Sequence of chain 19.A:
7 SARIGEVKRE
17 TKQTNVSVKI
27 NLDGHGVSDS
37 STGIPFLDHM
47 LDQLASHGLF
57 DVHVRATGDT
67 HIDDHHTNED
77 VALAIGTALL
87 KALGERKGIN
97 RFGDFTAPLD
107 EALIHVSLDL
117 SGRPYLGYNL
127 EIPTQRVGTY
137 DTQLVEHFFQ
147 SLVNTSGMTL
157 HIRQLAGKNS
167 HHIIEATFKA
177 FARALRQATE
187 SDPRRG

Sequence of chain 10.A:
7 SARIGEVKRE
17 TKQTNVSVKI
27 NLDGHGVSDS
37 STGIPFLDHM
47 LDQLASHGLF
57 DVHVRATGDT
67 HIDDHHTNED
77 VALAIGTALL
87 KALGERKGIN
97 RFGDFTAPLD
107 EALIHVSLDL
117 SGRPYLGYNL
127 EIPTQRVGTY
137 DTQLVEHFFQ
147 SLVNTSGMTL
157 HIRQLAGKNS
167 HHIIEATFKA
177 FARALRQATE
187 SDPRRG

Binding-site contacts:
Ligand atom O1 contacts residue IYP1 of chain 19.E at 0.2 Å (h-bond).
Ligand atom O6 contacts residue ARG97 of chain 10.A at 3.0 Å (salt-bridge).
Ligand atom C6 contacts residue MN1 of chain 19.B at 3.1 Å.
Ligand atom O1 contacts residue MN1 of chain 19.C at 2.5 Å.
Ligand atom C3 contacts residue IYP1 of chain 19.E at 0.3 Å.
Ligand atom O2 contacts residue EDO1 of chain 19.F at 2.9 Å (h-bond).
Ligand atom C6 contacts residue IYP1 of chain 19.E at 0.8 Å.
Ligand atom N1 contacts residue GLU171 of chain 6.A at 3.1 Å (salt-bridge).
Ligand atom C1 contacts residue IYP1 of chain 19.E at 0.1 Å.
Ligand atom C3 contacts residue MN1 of chain 19.C at 3.2 Å.
Ligand atom N3 contacts residue HIS71 of chain 19.A at 3.2 Å (h-bond).
Ligand atom N3 contacts residue MN1 of chain 19.B at 2.3 Å.
Ligand atom O1 contacts residue HIS45 of chain 6.A at 3.2 Å.
Ligand atom O6 contacts residue IYP1 of chain 19.E at 0.1 Å (h-bond).
Ligand atom C4 contacts residue MN1 of chain 19.C at 3.0 Å.
Ligand atom O2 contacts residue IYP1 of chain 19.E at 1.9 Å.
Ligand atom O3 contacts residue IYP1 of chain 19.E at 0.2 Å (h-bond).
Ligand atom N1 contacts residue IYP1 of chain 19.E at 0.4 Å (h-bond).
Ligand atom N1 contacts residue HIS72 of chain 19.A at 3.1 Å (h-bond).
Ligand atom C4 contacts residue IYP1 of chain 19.E at 0.5 Å.
Ligand atom O4 contacts residue IYP1 of chain 19.E at 0.3 Å (h-bond).
Ligand atom N1 contacts residue MN1 of chain 19.C at 2.2 Å.
Ligand atom N1 contacts residue HIS167 of chain 6.A at 3.2 Å (h-bond).
Ligand atom C5 contacts residue IYP1 of chain 19.E at 0.6 Å.
Ligand atom C3 contacts residue GLU171 of chain 6.A at 3.3 Å.
Ligand atom C6 contacts residue MN1 of chain 19.C at 3.2 Å.
Ligand atom N3 contacts residue IYP1 of chain 19.E at 0.9 Å.
Ligand atom C1 contacts residue GLU171 of chain 6.A at 3.2 Å.
Ligand atom C6 contacts residue HIS71 of chain 19.A at 3.1 Å.
Ligand atom O5 contacts residue ARG97 of chain 10.A at 2.8 Å (salt-bridge).
Ligand atom O6 contacts residue LYS175 of chain 6.A at 2.9 Å (salt-bridge).
Ligand atom C2 contacts residue IYP1 of chain 19.E at 0.5 Å.
Ligand atom C2 contacts residue EDO1 of chain 19.F at 3.2 Å.
Ligand atom O5 contacts residue IYP1 of chain 19.E at 0.1 Å (h-bond).
Ligand atom P6 contacts residue IYP1 of chain 19.E at 0.1 Å.
Ligand atom O4 contacts residue HIS53 of chain 6.A at 2.9 Å (h-bond).
Ligand atom N3 contacts residue GLU75 of chain 19.A at 3.3 Å (salt-bridge).
Ligand atom O2 contacts residue ARG119 of chain 10.A at 3.3 Å (salt-bridge).
Ligand atom O4 contacts residue GLN49 of chain 6.A at 2.9 Å (h-bond).
Ligand atom O1 contacts residue GLU171 of chain 6.A at 2.6 Å (salt-bridge).

Sequence of chain 6.A:
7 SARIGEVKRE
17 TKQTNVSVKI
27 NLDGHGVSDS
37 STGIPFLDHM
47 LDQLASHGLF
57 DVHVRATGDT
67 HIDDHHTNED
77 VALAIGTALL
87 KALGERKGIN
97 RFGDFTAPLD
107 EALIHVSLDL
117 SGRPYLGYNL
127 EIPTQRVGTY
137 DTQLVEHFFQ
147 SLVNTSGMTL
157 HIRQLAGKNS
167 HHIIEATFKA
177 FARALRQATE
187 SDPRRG

The small molecule below binds the protein below.
Small molecule (SMILES): O=P(O)(O)OC[C@H](O)[C@@H](O)c1cnc[nH]1